Sequence of chain 1.B:
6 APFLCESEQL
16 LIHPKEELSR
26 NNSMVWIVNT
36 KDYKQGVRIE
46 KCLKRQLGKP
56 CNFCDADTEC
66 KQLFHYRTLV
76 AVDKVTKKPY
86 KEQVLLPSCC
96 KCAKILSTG

A small-molecule ligand and the protein it binds are described below.
Small molecule (SMILES): CC(=O)N[C@H]1[C@H](O[C@H]2[C@H](O)[C@@H](NC(C)=O)CO[C@@H]2CO)O[C@H](CO)[C@@H](O[C@@H]2O[C@H](CO)[C@@H](O)[C@H](O)[C@@H]2O)[C@@H]1O

Binding-site contacts:
Ligand atom C7 contacts residue TYR518 of chain 1.D at 3.9 Å (hydrophobic).
Ligand atom C2 contacts residue TYR518 of chain 1.D at 3.6 Å (hydrophobic).
Ligand atom C5 contacts residue ARG520 of chain 1.D at 4.2 Å.
Ligand atom N2 contacts residue TYR518 of chain 1.D at 4.4 Å.
Ligand atom N2 contacts residue ASN494 of chain 1.D at 2.8 Å (h-bond).
Ligand atom O5 contacts residue TYR518 of chain 1.D at 3.0 Å.
Ligand atom C4 contacts residue ASN494 of chain 1.D at 4.2 Å.
Ligand atom C1 contacts residue ARG520 of chain 1.D at 3.9 Å.
Ligand atom O5 contacts residue ASN494 of chain 1.D at 2.3 Å (h-bond).
Ligand atom C6 contacts residue ARG520 of chain 1.D at 4.2 Å.
Ligand atom C5 contacts residue TYR518 of chain 1.D at 3.4 Å (hydrophobic).
Ligand atom O7 contacts residue GLN51 of chain 1.B at 4.4 Å.
Ligand atom C8 contacts residue GLN51 of chain 1.B at 3.9 Å.
Ligand atom C6 contacts residue TYR518 of chain 1.D at 3.6 Å (hydrophobic).
Ligand atom C6 contacts residue TYR518 of chain 1.D at 3.3 Å (hydrophobic).
Ligand atom O6 contacts residue TYR518 of chain 1.D at 3.1 Å.
Ligand atom C5 contacts residue ASN494 of chain 1.D at 3.6 Å.
Ligand atom C5 contacts residue TYR518 of chain 1.D at 3.9 Å (hydrophobic).
Ligand atom O6 contacts residue PRO517 of chain 1.D at 4.4 Å.
Ligand atom O6 contacts residue TYR518 of chain 1.D at 3.7 Å.
Ligand atom C3 contacts residue ASN494 of chain 1.D at 3.8 Å.
Ligand atom O5 contacts residue ARG520 of chain 1.D at 3.2 Å.
Ligand atom C3 contacts residue TYR518 of chain 1.D at 4.1 Å (hydrophobic).
Ligand atom O7 contacts residue ASN494 of chain 1.D at 3.0 Å (h-bond).
Ligand atom O7 contacts residue TYR518 of chain 1.D at 2.9 Å (h-bond).
Ligand atom C1 contacts residue ASN494 of chain 1.D at 1.4 Å.
Ligand atom C7 contacts residue ASN494 of chain 1.D at 3.0 Å.
Ligand atom C1 contacts residue TYR518 of chain 1.D at 3.1 Å (hydrophobic).
Ligand atom C2 contacts residue ASN494 of chain 1.D at 2.4 Å.
Ligand atom O5 contacts residue TYR518 of chain 1.D at 4.0 Å.
Ligand atom O6 contacts residue ARG520 of chain 1.D at 4.3 Å.
Ligand atom C4 contacts residue TYR518 of chain 1.D at 3.9 Å (hydrophobic).
Ligand atom C8 contacts residue TYR518 of chain 1.D at 3.6 Å (hydrophobic).
Ligand atom C8 contacts residue ASN494 of chain 1.D at 3.8 Å.
Ligand atom O6 contacts residue GLN519 of chain 1.D at 4.3 Å.
Ligand atom O4 contacts residue TYR518 of chain 1.D at 3.1 Å.

Sequence of chain 1.D:
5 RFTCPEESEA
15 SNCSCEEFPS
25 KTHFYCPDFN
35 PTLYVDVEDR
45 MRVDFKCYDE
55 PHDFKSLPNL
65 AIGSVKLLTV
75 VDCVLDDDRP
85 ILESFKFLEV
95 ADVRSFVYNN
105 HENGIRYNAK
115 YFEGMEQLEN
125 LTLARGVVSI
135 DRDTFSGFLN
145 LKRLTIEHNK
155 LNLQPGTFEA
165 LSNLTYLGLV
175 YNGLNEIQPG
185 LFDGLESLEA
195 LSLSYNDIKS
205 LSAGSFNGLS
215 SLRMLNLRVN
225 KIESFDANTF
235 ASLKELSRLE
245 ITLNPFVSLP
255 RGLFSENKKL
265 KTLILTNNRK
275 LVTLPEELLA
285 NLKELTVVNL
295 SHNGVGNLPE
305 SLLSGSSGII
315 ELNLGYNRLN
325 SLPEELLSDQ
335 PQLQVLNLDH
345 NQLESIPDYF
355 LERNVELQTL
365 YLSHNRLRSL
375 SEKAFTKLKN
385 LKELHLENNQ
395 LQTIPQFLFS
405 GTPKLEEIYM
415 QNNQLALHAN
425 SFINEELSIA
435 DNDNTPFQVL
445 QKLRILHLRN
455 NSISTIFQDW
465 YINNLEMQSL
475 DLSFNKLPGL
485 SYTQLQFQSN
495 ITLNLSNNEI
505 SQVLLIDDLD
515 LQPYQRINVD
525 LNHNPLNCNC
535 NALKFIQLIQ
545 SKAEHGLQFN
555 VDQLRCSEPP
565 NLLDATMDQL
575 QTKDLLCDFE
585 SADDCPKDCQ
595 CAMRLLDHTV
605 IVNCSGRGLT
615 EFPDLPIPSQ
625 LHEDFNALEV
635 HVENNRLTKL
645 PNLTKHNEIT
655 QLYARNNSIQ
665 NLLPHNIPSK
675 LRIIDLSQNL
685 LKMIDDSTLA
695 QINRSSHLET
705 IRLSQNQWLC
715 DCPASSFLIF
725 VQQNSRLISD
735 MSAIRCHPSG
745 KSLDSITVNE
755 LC